Sequence of chain 1.E:
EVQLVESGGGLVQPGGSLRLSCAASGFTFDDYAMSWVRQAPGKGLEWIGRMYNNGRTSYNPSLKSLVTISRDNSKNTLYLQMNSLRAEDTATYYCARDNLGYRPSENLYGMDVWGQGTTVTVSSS

Binding-site contacts:
Ligand atom C3 contacts residue ASN343 of chain 1.C at 3.8 Å.
Ligand atom O6 contacts residue THR345 of chain 1.C at 4.0 Å.
Ligand atom O4 contacts residue ASP112 of chain 1.E at 4.2 Å.
Ligand atom C1 contacts residue ASN343 of chain 1.C at 1.4 Å.
Ligand atom C3 contacts residue ASP112 of chain 1.E at 4.0 Å.
Ligand atom O3 contacts residue ASP112 of chain 1.E at 3.6 Å.
Ligand atom C7 contacts residue ASN343 of chain 1.C at 3.5 Å.
Ligand atom O5 contacts residue ASN343 of chain 1.C at 2.4 Å (h-bond).
Ligand atom N2 contacts residue ASN343 of chain 1.C at 2.9 Å (h-bond).
Ligand atom O7 contacts residue ASN343 of chain 1.C at 3.8 Å.
Ligand atom C4 contacts residue ASN343 of chain 1.C at 4.2 Å.
Ligand atom C5 contacts residue ASN343 of chain 1.C at 3.7 Å.
Ligand atom O6 contacts residue ASN343 of chain 1.C at 4.3 Å.
Ligand atom C2 contacts residue ASN343 of chain 1.C at 2.5 Å.
Ligand atom C8 contacts residue SER105 of chain 1.E at 3.4 Å.
Ligand atom C8 contacts residue PRO104 of chain 1.E at 3.8 Å (hydrophobic).

Sequence of chain 1.C:
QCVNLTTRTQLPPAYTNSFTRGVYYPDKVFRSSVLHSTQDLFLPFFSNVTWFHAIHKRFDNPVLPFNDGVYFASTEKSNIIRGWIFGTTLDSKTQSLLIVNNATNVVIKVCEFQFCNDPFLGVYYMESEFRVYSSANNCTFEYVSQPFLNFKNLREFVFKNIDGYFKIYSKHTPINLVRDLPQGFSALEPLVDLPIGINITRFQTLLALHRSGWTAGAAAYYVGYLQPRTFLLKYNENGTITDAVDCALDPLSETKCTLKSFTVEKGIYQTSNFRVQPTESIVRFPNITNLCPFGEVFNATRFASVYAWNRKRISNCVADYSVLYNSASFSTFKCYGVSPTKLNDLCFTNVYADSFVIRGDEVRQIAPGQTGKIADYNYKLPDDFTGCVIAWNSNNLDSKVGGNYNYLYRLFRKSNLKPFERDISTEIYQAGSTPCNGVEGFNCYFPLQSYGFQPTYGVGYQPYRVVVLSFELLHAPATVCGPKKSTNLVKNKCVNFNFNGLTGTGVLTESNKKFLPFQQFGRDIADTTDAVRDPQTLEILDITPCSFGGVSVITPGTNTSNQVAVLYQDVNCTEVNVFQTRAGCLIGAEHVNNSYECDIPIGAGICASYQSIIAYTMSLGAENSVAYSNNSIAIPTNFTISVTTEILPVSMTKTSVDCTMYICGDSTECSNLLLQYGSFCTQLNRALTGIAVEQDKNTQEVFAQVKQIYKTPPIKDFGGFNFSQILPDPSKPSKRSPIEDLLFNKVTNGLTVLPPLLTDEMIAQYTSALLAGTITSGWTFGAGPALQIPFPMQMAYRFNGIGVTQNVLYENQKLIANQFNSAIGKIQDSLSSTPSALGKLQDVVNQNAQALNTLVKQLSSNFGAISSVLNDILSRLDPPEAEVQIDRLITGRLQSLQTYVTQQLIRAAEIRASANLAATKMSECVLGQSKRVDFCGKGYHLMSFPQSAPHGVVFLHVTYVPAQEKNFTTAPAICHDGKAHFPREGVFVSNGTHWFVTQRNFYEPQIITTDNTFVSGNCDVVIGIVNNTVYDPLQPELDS

The protein below binds the small molecule below.
Small molecule (SMILES): CC(=O)N[C@@H]1[C@@H](O)[C@H](O)[C@@H](CO)O[C@H]1O